A small-molecule ligand and the protein it binds are described below.
Small molecule (SMILES): CC[C@H](/C=C(/C)[C@@H]1C[C@@H](OC)C[C@H](O)C(C)(C)[C@@]2(O)O[C@@H](C[C@@H](OC)[C@H](O)C(=O)O1)C[C@@H](OC)[C@H]2O)CO

Sequence of chain 1.D:
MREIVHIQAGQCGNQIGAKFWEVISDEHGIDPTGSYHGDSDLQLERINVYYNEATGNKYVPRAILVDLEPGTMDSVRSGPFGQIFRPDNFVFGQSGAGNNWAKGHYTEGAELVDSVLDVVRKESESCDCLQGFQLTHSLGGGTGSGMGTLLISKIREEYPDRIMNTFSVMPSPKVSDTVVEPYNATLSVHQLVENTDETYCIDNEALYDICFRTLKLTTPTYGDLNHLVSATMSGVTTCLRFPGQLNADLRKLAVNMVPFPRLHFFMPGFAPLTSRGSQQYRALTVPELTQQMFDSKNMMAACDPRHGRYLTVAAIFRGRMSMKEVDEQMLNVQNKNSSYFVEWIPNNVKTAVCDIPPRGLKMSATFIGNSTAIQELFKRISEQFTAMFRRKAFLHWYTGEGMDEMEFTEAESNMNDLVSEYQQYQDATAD

Binding-site contacts:
Ligand atom O1 contacts residue SER296 of chain 1.D at 3.4 Å (h-bond).
Ligand atom O24 contacts residue PHE294 of chain 1.D at 2.8 Å (h-bond).
Ligand atom O2 contacts residue ARG306 of chain 1.D at 2.6 Å (salt-bridge).
Ligand atom C25 contacts residue TYR340 of chain 1.D at 3.7 Å (hydrophobic).
Ligand atom C1 contacts residue ASP295 of chain 1.D at 4.1 Å.
Ligand atom C16 contacts residue ARG306 of chain 1.D at 3.4 Å.
Ligand atom O1 contacts residue PHE294 of chain 1.D at 3.4 Å (h-bond).
Ligand atom C4 contacts residue ARG306 of chain 1.D at 3.5 Å.
Ligand atom O7 contacts residue LYS297 of chain 1.D at 4.0 Å.
Ligand atom O2 contacts residue SER296 of chain 1.D at 3.2 Å (h-bond).
Ligand atom C24 contacts residue PRO305 of chain 1.D at 3.6 Å (hydrophobic).
Ligand atom O11 contacts residue GLN291 of chain 1.D at 3.8 Å.
Ligand atom C27 contacts residue ASN337 of chain 1.D at 3.5 Å.
Ligand atom C3 contacts residue ARG306 of chain 1.D at 3.6 Å.
Ligand atom C19 contacts residue GLN291 of chain 1.D at 3.5 Å.
Ligand atom C25 contacts residue ARG306 of chain 1.D at 4.0 Å.
Ligand atom C22 contacts residue TYR340 of chain 1.D at 4.0 Å (hydrophobic).
Ligand atom C27 contacts residue TYR340 of chain 1.D at 4.1 Å (hydrophobic).
Ligand atom C6 contacts residue LYS297 of chain 1.D at 4.1 Å.
Ligand atom C7 contacts residue ASP295 of chain 1.D at 4.0 Å.
Ligand atom C20 contacts residue VAL333 of chain 1.D at 4.1 Å (hydrophobic).
Ligand atom C2 contacts residue ASP295 of chain 1.D at 3.5 Å.
Ligand atom O24 contacts residue PRO305 of chain 1.D at 3.6 Å.
Ligand atom O2 contacts residue ASP295 of chain 1.D at 2.6 Å (salt-bridge).
Ligand atom C2 contacts residue SER296 of chain 1.D at 4.1 Å.
Ligand atom C24 contacts residue PHE294 of chain 1.D at 3.4 Å (hydrophobic).
Ligand atom O1 contacts residue ASP295 of chain 1.D at 3.9 Å.
Ligand atom C26 contacts residue TYR310 of chain 1.D at 3.8 Å (hydrophobic).
Ligand atom C7 contacts residue LYS297 of chain 1.D at 4.1 Å.
Ligand atom C20 contacts residue ASN337 of chain 1.D at 3.8 Å.
Ligand atom C14 contacts residue ASN337 of chain 1.D at 3.6 Å.
Ligand atom C24 contacts residue TYR310 of chain 1.D at 3.5 Å (hydrophobic).
Ligand atom C22 contacts residue ARG306 of chain 1.D at 4.0 Å.
Ligand atom C2 contacts residue ARG306 of chain 1.D at 3.7 Å.
Ligand atom C1 contacts residue SER296 of chain 1.D at 4.1 Å.
Ligand atom O3 contacts residue ARG306 of chain 1.D at 2.7 Å (salt-bridge).
Ligand atom O1 contacts residue ARG306 of chain 1.D at 3.9 Å.
Ligand atom C23 contacts residue PHE294 of chain 1.D at 3.8 Å (hydrophobic).
Ligand atom O24 contacts residue TYR310 of chain 1.D at 2.5 Å (h-bond).
Ligand atom C1 contacts residue ARG306 of chain 1.D at 4.0 Å.